Binding-site contacts:
Ligand atom O79 contacts residue LEU51 of chain 1.B at 3.7 Å.
Ligand atom O79 contacts residue GLY49 of chain 1.B at 3.7 Å.
Ligand atom C08 contacts residue LEU264 of chain 1.B at 3.9 Å (hydrophobic).
Ligand atom C15 contacts residue PHE48 of chain 1.B at 4.4 Å (hydrophobic).
Ligand atom C10 contacts residue LEU264 of chain 1.B at 4.2 Å (hydrophobic).
Ligand atom C08 contacts residue AJP1 of chain 1.K at 4.3 Å.
Ligand atom C21 contacts residue PHE48 of chain 1.B at 4.4 Å (hydrophobic).
Ligand atom C04 contacts residue LEU264 of chain 1.B at 4.2 Å (hydrophobic).
Ligand atom O79 contacts residue GLY50 of chain 1.B at 4.0 Å.
Ligand atom C03 contacts residue AJP1 of chain 1.K at 4.2 Å.
Ligand atom O09 contacts residue AJP1 of chain 1.K at 4.3 Å.
Ligand atom C17 contacts residue TYR26 of chain 1.B at 3.4 Å (hydrophobic).
Ligand atom C21 contacts residue GLY49 of chain 1.B at 3.3 Å.
Ligand atom C07 contacts residue LEU264 of chain 1.B at 4.5 Å (hydrophobic).
Ligand atom C22 contacts residue GLY49 of chain 1.B at 3.3 Å.
Ligand atom O82 contacts residue AJP1 of chain 1.K at 3.7 Å.
Ligand atom C14 contacts residue PHE48 of chain 1.B at 3.8 Å (hydrophobic).
Ligand atom C11 contacts residue LEU51 of chain 1.B at 4.4 Å (hydrophobic).
Ligand atom C13 contacts residue PHE48 of chain 1.B at 3.7 Å (hydrophobic).
Ligand atom C18 contacts residue TYR26 of chain 1.B at 3.9 Å (hydrophobic).
Ligand atom C04 contacts residue LEU260 of chain 1.B at 4.0 Å (hydrophobic).
Ligand atom C06 contacts residue LEU260 of chain 1.B at 4.4 Å (hydrophobic).
Ligand atom C10 contacts residue AJP1 of chain 1.K at 4.0 Å.

Sequence of chain 1.B:
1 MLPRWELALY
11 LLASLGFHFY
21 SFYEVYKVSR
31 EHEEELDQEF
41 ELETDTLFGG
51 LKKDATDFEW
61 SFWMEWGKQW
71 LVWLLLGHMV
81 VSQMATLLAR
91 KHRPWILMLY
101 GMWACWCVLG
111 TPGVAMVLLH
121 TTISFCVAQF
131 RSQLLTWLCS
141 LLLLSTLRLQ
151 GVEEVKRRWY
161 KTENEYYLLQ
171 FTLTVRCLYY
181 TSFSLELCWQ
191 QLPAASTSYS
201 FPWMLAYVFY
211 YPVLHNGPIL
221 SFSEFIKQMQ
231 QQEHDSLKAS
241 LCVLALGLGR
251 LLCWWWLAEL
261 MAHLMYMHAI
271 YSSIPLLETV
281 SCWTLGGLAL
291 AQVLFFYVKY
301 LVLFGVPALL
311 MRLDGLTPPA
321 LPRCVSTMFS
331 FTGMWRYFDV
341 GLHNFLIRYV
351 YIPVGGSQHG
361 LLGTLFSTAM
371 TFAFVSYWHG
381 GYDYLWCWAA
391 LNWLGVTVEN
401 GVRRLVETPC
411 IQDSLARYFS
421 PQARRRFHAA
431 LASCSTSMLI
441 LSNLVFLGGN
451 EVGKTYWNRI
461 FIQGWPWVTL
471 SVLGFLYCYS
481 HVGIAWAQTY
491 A

This protein binds this small molecule.
Small molecule (SMILES): C[C@@H]1CC[C@@]2(OC1)O[C@H]1[C@@H](O)[C@H]3[C@@H]4CC[C@H]5C[C@@H](O[C@@H]6O[C@H](CO)[C@H](O[C@@H]7O[C@H](CO)[C@@H](O)[C@H](O[C@@H]8OC[C@@H](O)[C@H](O)[C@H]8O)[C@H]7O[C@@H]7O[C@H](CO)[C@H](O)[C@H](O[C@@H]8O[C@H](CO)[C@@H](O)[C@H](O)[C@H]8O)[C@H]7O)[C@H](O)[C@H]6O)[C@H](O)C[C@]5(C)[C@H]4CC[C@]3(C)[C@H]1[C@@H]2C